Binding-site contacts:
Ligand atom CAU contacts residue MG1 of chain 1.N at 2.8 Å.
Ligand atom CAZ contacts residue ASP126 of chain 1.B at 3.7 Å.
Ligand atom CAA contacts residue TYR153 of chain 1.B at 3.5 Å (hydrophobic).
Ligand atom OAH contacts residue MG1 of chain 1.M at 2.1 Å.
Ligand atom CAK contacts residue GLU162 of chain 1.B at 3.9 Å.
Ligand atom CBB contacts residue MG1 of chain 1.N at 3.3 Å.
Ligand atom OAH contacts residue GLU162 of chain 1.B at 2.8 Å (salt-bridge).
Ligand atom OAF contacts residue TYR153 of chain 1.B at 3.5 Å.
Ligand atom NBE contacts residue MG1 of chain 1.M at 4.0 Å.
Ligand atom OAE contacts residue PRO155 of chain 1.B at 4.0 Å.
Ligand atom CAA contacts residue ASN127 of chain 1.B at 3.3 Å.
Ligand atom OAE contacts residue ASP69 of chain 1.B at 4.0 Å.
Ligand atom OAT contacts residue TYR153 of chain 1.B at 3.4 Å (h-bond).
Ligand atom CAW contacts residue TYR153 of chain 1.B at 4.0 Å (hydrophobic).
Ligand atom OAH contacts residue ASP69 of chain 1.B at 3.0 Å (salt-bridge).
Ligand atom CAM contacts residue GLU162 of chain 1.B at 3.6 Å.
Ligand atom OAE contacts residue MG1 of chain 1.N at 1.8 Å.
Ligand atom OAG contacts residue ASP126 of chain 1.B at 3.0 Å (salt-bridge).
Ligand atom CAL contacts residue PRO155 of chain 1.B at 3.9 Å (hydrophobic).
Ligand atom OAH contacts residue ASP126 of chain 1.B at 3.2 Å (salt-bridge).
Ligand atom OAG contacts residue ASP69 of chain 1.B at 4.0 Å.
Ligand atom CAY contacts residue PRO155 of chain 1.B at 3.8 Å (hydrophobic).
Ligand atom CAA contacts residue PRO152 of chain 1.B at 3.6 Å (hydrophobic).
Ligand atom CAM contacts residue PRO155 of chain 1.B at 3.8 Å (hydrophobic).
Ligand atom CAK contacts residue PRO155 of chain 1.B at 4.0 Å (hydrophobic).
Ligand atom OAG contacts residue MG1 of chain 1.M at 1.9 Å.
Ligand atom OAH contacts residue MG1 of chain 1.N at 2.0 Å.
Ligand atom CBD contacts residue MG1 of chain 1.M at 2.6 Å.
Ligand atom CAU contacts residue PRO155 of chain 1.B at 3.6 Å (hydrophobic).
Ligand atom NAR contacts residue PRO155 of chain 1.B at 3.5 Å.
Ligand atom CAU contacts residue GLU162 of chain 1.B at 3.5 Å.
Ligand atom CBD contacts residue ASP126 of chain 1.B at 3.6 Å.
Ligand atom CAV contacts residue TYR153 of chain 1.B at 4.1 Å (hydrophobic).
Ligand atom CAZ contacts residue MG1 of chain 1.N at 3.0 Å.
Ligand atom FAI contacts residue THR156 of chain 1.B at 3.3 Å.
Ligand atom CAZ contacts residue MG1 of chain 1.M at 2.7 Å.
Ligand atom CBB contacts residue PRO155 of chain 1.B at 4.0 Å (hydrophobic).
Ligand atom OAE contacts residue GLU162 of chain 1.B at 2.5 Å (salt-bridge).
Ligand atom NAR contacts residue MG1 of chain 1.N at 4.0 Å.
Ligand atom CAZ contacts residue GLU162 of chain 1.B at 3.8 Å.

The small molecule below binds the protein below.
Small molecule (SMILES): Cc1nnc(C(=O)NC(C)(C)c2nc(C(=O)NCc3ccc(F)cc3)c(O)c(=O)n2C)o1

Sequence of chain 1.B:
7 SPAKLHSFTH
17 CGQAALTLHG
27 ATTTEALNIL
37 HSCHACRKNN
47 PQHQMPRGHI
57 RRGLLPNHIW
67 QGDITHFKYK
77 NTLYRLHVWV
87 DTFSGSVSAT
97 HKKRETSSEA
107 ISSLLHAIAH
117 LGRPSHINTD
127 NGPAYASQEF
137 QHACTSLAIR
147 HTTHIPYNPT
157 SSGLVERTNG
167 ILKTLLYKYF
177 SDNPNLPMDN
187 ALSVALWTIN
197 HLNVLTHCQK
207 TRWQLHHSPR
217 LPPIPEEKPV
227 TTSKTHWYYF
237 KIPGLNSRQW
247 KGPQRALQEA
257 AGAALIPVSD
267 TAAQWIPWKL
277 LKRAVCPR